Sequence of chain 1.F:
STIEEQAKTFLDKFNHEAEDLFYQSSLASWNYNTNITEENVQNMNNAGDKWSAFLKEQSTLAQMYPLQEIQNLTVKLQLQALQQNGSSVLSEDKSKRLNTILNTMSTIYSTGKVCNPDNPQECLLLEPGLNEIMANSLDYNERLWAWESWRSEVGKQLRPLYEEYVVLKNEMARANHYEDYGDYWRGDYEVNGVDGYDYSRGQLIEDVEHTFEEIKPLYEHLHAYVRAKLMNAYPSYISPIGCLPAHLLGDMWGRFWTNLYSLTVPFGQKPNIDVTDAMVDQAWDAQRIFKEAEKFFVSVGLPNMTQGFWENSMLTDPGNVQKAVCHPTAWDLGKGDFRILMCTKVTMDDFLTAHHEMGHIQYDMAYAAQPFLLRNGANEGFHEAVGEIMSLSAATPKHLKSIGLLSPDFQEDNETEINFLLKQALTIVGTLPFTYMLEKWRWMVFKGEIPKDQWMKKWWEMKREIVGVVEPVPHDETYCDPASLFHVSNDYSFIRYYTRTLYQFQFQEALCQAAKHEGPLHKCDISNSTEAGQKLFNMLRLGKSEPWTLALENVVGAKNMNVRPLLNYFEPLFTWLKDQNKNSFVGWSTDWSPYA

A small-molecule ligand and the protein it binds are described below.
Small molecule (SMILES): CC(=O)N[C@@H]1[C@@H](O)[C@H](O)[C@@H](CO)O[C@H]1O

Binding-site contacts:
Ligand atom C1 contacts residue ASN529 of chain 1.F at 1.4 Å.
Ligand atom C3 contacts residue ASN529 of chain 1.F at 3.8 Å.
Ligand atom O5 contacts residue ASN529 of chain 1.F at 2.4 Å (h-bond).
Ligand atom C2 contacts residue SER403 of chain 1.F at 4.5 Å.
Ligand atom N2 contacts residue SER403 of chain 1.F at 4.1 Å.
Ligand atom O7 contacts residue ASN529 of chain 1.F at 4.3 Å.
Ligand atom C3 contacts residue SER403 of chain 1.F at 3.8 Å.
Ligand atom O3 contacts residue SER403 of chain 1.F at 4.1 Å.
Ligand atom C2 contacts residue ASN529 of chain 1.F at 2.5 Å.
Ligand atom C7 contacts residue ASN529 of chain 1.F at 3.8 Å.
Ligand atom C5 contacts residue ASN529 of chain 1.F at 3.7 Å.
Ligand atom N2 contacts residue ASN529 of chain 1.F at 2.9 Å (h-bond).
Ligand atom C1 contacts residue SER528 of chain 1.F at 4.4 Å.
Ligand atom C8 contacts residue ASN529 of chain 1.F at 4.0 Å.
Ligand atom O5 contacts residue SER300 of chain 1.F at 4.5 Å.
Ligand atom C4 contacts residue ASN529 of chain 1.F at 4.2 Å.